Sequence of chain 1.B:
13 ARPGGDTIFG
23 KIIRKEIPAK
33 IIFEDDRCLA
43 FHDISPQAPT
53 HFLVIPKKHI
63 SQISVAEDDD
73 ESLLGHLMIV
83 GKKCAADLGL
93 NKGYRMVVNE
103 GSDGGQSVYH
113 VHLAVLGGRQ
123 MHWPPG

The small molecule below binds the protein below.
Small molecule (SMILES): Nc1ncnc2c1ncn2[C@@H]1O[C@H](CO[P](=O)(O)O[P](=O)(O)OP(=O)(O)O[P](=O)(O)O[P](=O)(O)OC[C@H]2O[C@@H](n3cnc4c(N)ncnc43)[C@H](O)[C@@H]2O)[C@@H](O)[C@H]1O

Binding-site contacts:
Ligand atom C8B contacts residue ILE20 of chain 1.B at 3.8 Å (hydrophobic).
Ligand atom PE contacts residue VAL110 of chain 1.B at 3.8 Å.
Ligand atom C1J contacts residue ASP45 of chain 1.B at 3.2 Å.
Ligand atom C4B contacts residue ILE46 of chain 1.B at 3.5 Å (hydrophobic).
Ligand atom C6B contacts residue ILE46 of chain 1.B at 3.8 Å (hydrophobic).
Ligand atom C2B contacts residue ILE46 of chain 1.B at 3.5 Å (hydrophobic).
Ligand atom O3G contacts residue SER109 of chain 1.B at 3.7 Å.
Ligand atom O4J contacts residue LEU55 of chain 1.B at 3.1 Å.
Ligand atom C4J contacts residue ASP45 of chain 1.B at 3.3 Å.
Ligand atom C4J contacts residue LEU55 of chain 1.B at 3.7 Å (hydrophobic).
Ligand atom C5B contacts residue ILE46 of chain 1.B at 3.6 Å (hydrophobic).
Ligand atom O1E contacts residue HIS114 of chain 1.B at 3.5 Å (h-bond).
Ligand atom O1E contacts residue VAL110 of chain 1.B at 2.9 Å (h-bond).
Ligand atom PE contacts residue SER109 of chain 1.B at 3.6 Å.
Ligand atom PD contacts residue SER109 of chain 1.B at 3.9 Å.
Ligand atom N3B contacts residue ASP45 of chain 1.B at 3.8 Å.
Ligand atom O2J contacts residue ASP45 of chain 1.B at 2.7 Å (salt-bridge).
Ligand atom PG contacts residue SER109 of chain 1.B at 3.8 Å.
Ligand atom O3D contacts residue VAL110 of chain 1.B at 3.6 Å.
Ligand atom C3J contacts residue ASP45 of chain 1.B at 3.1 Å.
Ligand atom O2E contacts residue GLY107 of chain 1.B at 3.6 Å.
Ligand atom O2J contacts residue SER47 of chain 1.B at 3.6 Å.
Ligand atom O1E contacts residue SER109 of chain 1.B at 2.7 Å (h-bond).
Ligand atom N3B contacts residue ILE46 of chain 1.B at 3.4 Å (h-bond).
Ligand atom N7B contacts residue ILE20 of chain 1.B at 3.1 Å.
Ligand atom C3F contacts residue SER109 of chain 1.B at 3.6 Å.
Ligand atom N1B contacts residue ILE46 of chain 1.B at 3.4 Å.
Ligand atom O4J contacts residue ASP45 of chain 1.B at 3.5 Å (salt-bridge).
Ligand atom C5J contacts residue HIS114 of chain 1.B at 3.2 Å.
Ligand atom C2B contacts residue PHE43 of chain 1.B at 3.8 Å (hydrophobic).
Ligand atom O3F contacts residue SER109 of chain 1.B at 2.8 Å (h-bond).
Ligand atom O3D contacts residue SER109 of chain 1.B at 2.8 Å.
Ligand atom C5B contacts residue ILE20 of chain 1.B at 3.9 Å (hydrophobic).
Ligand atom O1G contacts residue SER109 of chain 1.B at 3.0 Å (h-bond).
Ligand atom O1E contacts residue GLN108 of chain 1.B at 3.7 Å.
Ligand atom C2B contacts residue HIS44 of chain 1.B at 3.4 Å.
Ligand atom O4J contacts residue PHE21 of chain 1.B at 3.5 Å.
Ligand atom N6B contacts residue ILE24 of chain 1.B at 3.9 Å.
Ligand atom C2J contacts residue ASP45 of chain 1.B at 3.5 Å.
Ligand atom O3J contacts residue ASP45 of chain 1.B at 2.3 Å (salt-bridge).